The protein below binds the small molecule below.
Small molecule (SMILES): CC(=O)N[C@H]1[C@H](O[C@H]2[C@H](O)[C@@H](NC(C)=O)CO[C@@H]2CO)O[C@H](CO)[C@@H](O[C@@H]2O[C@H](CO)[C@@H](O)[C@H](O)[C@@H]2O)[C@@H]1O

Binding-site contacts:
Ligand atom C8 contacts residue GLN580 of chain 1.C at 3.5 Å.
Ligand atom C2 contacts residue GLN580 of chain 1.C at 3.9 Å.
Ligand atom C7 contacts residue GLN580 of chain 1.C at 3.7 Å.
Ligand atom C4 contacts residue ASN331 of chain 1.C at 4.2 Å.
Ligand atom C1 contacts residue GLN580 of chain 1.C at 4.3 Å.
Ligand atom C7 contacts residue ASN331 of chain 1.C at 3.0 Å.
Ligand atom C5 contacts residue ASN331 of chain 1.C at 3.6 Å.
Ligand atom O3 contacts residue GLN580 of chain 1.C at 4.4 Å.
Ligand atom C1 contacts residue ASN331 of chain 1.C at 1.4 Å.
Ligand atom C3 contacts residue GLN580 of chain 1.C at 4.0 Å.
Ligand atom C3 contacts residue ASN331 of chain 1.C at 3.8 Å.
Ligand atom O5 contacts residue ASN331 of chain 1.C at 2.3 Å (h-bond).
Ligand atom O7 contacts residue ASN331 of chain 1.C at 2.7 Å (h-bond).
Ligand atom C8 contacts residue PRO579 of chain 1.C at 4.1 Å (hydrophobic).
Ligand atom C2 contacts residue ASN331 of chain 1.C at 2.5 Å.
Ligand atom N2 contacts residue GLN580 of chain 1.C at 3.0 Å (h-bond).
Ligand atom C8 contacts residue LEU582 of chain 1.C at 4.2 Å (hydrophobic).
Ligand atom C8 contacts residue ASN331 of chain 1.C at 4.3 Å.
Ligand atom N2 contacts residue ASN331 of chain 1.C at 2.9 Å (h-bond).

Sequence of chain 1.C:
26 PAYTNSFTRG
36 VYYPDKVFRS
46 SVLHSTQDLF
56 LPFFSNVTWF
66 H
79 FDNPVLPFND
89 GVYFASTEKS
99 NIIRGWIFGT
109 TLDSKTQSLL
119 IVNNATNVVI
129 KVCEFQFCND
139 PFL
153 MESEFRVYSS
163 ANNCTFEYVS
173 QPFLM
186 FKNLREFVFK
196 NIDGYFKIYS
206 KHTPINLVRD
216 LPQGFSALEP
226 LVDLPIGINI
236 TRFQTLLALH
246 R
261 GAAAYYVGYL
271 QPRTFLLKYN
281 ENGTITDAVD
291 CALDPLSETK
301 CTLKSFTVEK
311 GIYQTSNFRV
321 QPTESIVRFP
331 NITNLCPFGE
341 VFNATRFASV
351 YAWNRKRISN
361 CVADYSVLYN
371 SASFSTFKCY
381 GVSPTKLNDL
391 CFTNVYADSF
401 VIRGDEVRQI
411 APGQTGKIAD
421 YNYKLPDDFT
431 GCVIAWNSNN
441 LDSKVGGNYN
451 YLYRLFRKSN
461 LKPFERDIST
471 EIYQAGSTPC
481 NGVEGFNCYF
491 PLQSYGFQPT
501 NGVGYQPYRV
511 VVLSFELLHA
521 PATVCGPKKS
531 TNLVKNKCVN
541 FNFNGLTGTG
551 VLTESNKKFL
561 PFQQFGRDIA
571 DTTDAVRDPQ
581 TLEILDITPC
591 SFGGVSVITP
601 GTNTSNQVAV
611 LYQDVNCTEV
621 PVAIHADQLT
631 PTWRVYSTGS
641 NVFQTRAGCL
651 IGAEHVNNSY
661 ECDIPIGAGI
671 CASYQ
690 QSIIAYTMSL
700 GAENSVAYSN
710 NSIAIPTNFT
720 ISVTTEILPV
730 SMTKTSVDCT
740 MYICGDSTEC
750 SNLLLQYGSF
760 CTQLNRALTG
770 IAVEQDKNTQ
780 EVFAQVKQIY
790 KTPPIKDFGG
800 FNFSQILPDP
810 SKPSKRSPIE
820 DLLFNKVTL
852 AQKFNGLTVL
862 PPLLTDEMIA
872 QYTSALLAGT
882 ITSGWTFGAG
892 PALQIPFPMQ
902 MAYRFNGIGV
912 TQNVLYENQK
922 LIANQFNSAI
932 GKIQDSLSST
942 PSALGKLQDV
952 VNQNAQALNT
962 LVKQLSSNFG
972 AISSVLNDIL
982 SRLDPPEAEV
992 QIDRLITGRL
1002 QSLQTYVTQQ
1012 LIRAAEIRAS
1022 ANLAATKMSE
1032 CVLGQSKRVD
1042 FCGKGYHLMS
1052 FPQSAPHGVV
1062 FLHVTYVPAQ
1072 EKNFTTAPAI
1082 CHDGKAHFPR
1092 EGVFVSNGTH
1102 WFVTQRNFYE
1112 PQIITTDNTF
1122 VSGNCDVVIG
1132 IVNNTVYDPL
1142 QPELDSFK